Sequence of chain 1.D:
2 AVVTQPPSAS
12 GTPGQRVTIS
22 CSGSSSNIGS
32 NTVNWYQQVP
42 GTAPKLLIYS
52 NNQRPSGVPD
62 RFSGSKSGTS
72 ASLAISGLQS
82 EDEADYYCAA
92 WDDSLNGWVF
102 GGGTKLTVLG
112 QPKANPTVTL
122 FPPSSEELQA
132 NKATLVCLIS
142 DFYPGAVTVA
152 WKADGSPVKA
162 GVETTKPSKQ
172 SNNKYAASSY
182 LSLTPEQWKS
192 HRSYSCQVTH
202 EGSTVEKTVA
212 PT

The small molecule below binds the protein below.
Small molecule (SMILES): CSCC[C@H](NC(=O)[C@@H]([NH3+])CCCNC(N)=[NH2+])C(=O)N[C@@H](Cc1ccccc1)C(=O)N1CCC[C@H]1C(=O)N[C@@H](CC(N)=O)C(=O)N[C@@H](C)C(=O)N1CCC[C@H]1C(=O)N[C@@H](Cc1ccc(O)cc1)C(=O)N[C@@H](CC(C)C)C(=O)O

Sequence of chain 1.A:
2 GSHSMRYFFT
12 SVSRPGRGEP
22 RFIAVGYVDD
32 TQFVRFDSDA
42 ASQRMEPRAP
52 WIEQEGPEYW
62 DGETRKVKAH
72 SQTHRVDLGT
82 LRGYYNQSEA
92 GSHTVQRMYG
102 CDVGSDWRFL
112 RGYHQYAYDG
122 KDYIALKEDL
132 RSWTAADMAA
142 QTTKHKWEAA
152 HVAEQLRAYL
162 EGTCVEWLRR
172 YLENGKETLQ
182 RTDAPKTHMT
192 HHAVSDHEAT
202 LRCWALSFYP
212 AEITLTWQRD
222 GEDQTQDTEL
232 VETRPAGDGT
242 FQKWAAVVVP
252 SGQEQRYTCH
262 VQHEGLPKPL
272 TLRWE

Sequence of chain 1.E:
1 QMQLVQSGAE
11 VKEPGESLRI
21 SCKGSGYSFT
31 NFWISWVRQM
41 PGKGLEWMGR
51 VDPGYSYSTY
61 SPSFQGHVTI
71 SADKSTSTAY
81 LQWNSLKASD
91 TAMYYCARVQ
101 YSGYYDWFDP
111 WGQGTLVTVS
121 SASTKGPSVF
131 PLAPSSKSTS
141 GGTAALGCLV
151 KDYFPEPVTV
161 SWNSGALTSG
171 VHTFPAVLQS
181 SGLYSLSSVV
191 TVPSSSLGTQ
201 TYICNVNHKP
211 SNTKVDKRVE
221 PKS

Binding-site contacts:
Ligand atom NH2 contacts residue THR164 of chain 1.A at 3.5 Å (h-bond).
Ligand atom CD2 contacts residue TRP148 of chain 1.A at 3.3 Å (hydrophobic).
Ligand atom CG contacts residue ASP94 of chain 1.D at 3.4 Å.
Ligand atom C contacts residue HIS71 of chain 1.A at 3.5 Å.
Ligand atom O contacts residue TYR160 of chain 1.A at 3.4 Å.
Ligand atom O contacts residue HIS71 of chain 1.A at 3.1 Å (h-bond).
Ligand atom N contacts residue TYR8 of chain 1.A at 3.1 Å (h-bond).
Ligand atom NH2 contacts residue SER102 of chain 1.E at 3.2 Å (h-bond).
Ligand atom CE contacts residue GLU64 of chain 1.A at 3.1 Å.
Ligand atom O contacts residue THR74 of chain 1.A at 3.0 Å.
Ligand atom C contacts residue HIS71 of chain 1.A at 3.5 Å.
Ligand atom CE2 contacts residue LEU157 of chain 1.A at 3.6 Å (hydrophobic).
Ligand atom O contacts residue ARG98 of chain 1.A at 3.0 Å (salt-bridge).
Ligand atom C contacts residue TYR85 of chain 1.A at 3.4 Å (hydrophobic).
Ligand atom NE contacts residue TRP168 of chain 1.A at 3.5 Å (h-bond).
Ligand atom C contacts residue LYS147 of chain 1.A at 3.5 Å.
Ligand atom CA contacts residue GLU64 of chain 1.A at 3.5 Å.
Ligand atom O contacts residue HIS71 of chain 1.A at 3.5 Å (h-bond).
Ligand atom O contacts residue TYR85 of chain 1.A at 3.5 Å (h-bond).
Ligand atom N contacts residue TYR100 of chain 1.A at 3.1 Å (h-bond).
Ligand atom CD2 contacts residue ARG98 of chain 1.A at 3.4 Å.
Ligand atom N contacts residue ASP78 of chain 1.A at 3.1 Å (salt-bridge).
Ligand atom O contacts residue TYR160 of chain 1.A at 2.9 Å (h-bond).
Ligand atom OXT contacts residue THR144 of chain 1.A at 3.0 Å (h-bond).
Ligand atom O contacts residue HIS71 of chain 1.A at 3.3 Å.
Ligand atom CG contacts residue ASP78 of chain 1.A at 3.6 Å.
Ligand atom CG contacts residue GLU64 of chain 1.A at 3.5 Å.
Ligand atom CB contacts residue ASP94 of chain 1.D at 3.1 Å.
Ligand atom O contacts residue THR81 of chain 1.A at 3.4 Å.
Ligand atom CD contacts residue TYR104 of chain 1.E at 3.3 Å (hydrophobic).
Ligand atom OXT contacts residue TYR85 of chain 1.A at 2.6 Å (h-bond).
Ligand atom CB contacts residue THR74 of chain 1.A at 3.6 Å.
Ligand atom N contacts residue TYR160 of chain 1.A at 3.3 Å.
Ligand atom NE contacts residue THR164 of chain 1.A at 3.5 Å (h-bond).
Ligand atom CE contacts residue MET46 of chain 1.A at 3.5 Å (hydrophobic).
Ligand atom C contacts residue TYR160 of chain 1.A at 3.4 Å (hydrophobic).
Ligand atom O contacts residue LYS147 of chain 1.A at 2.8 Å (salt-bridge).
Ligand atom N contacts residue TYR172 of chain 1.A at 2.8 Å (h-bond).
Ligand atom N contacts residue GLU64 of chain 1.A at 2.9 Å (salt-bridge).
Ligand atom O contacts residue TRP148 of chain 1.A at 2.8 Å (h-bond).